Binding-site contacts:
Ligand atom C4 contacts residue SER72 of chain 1.G at 3.3 Å.
Ligand atom O1 contacts residue TYR107 of chain 1.H at 3.8 Å.
Ligand atom C7 contacts residue HIS240 of chain 1.F at 3.6 Å.
Ligand atom C17 contacts residue TRP69 of chain 1.G at 3.4 Å (hydrophobic).
Ligand atom C5 contacts residue SER72 of chain 1.G at 3.1 Å.
Ligand atom C6 contacts residue SER72 of chain 1.G at 4.1 Å.
Ligand atom C14 contacts residue PRO193 of chain 1.F at 4.2 Å (hydrophobic).
Ligand atom C15 contacts residue LEU60 of chain 1.G at 3.7 Å (hydrophobic).
Ligand atom C7 contacts residue ARG76 of chain 1.G at 3.0 Å.
Ligand atom C15 contacts residue TRP196 of chain 1.F at 4.1 Å (hydrophobic).
Ligand atom C7 contacts residue ASP106 of chain 1.H at 3.8 Å.
Ligand atom C16 contacts residue LEU60 of chain 1.G at 3.2 Å (hydrophobic).
Ligand atom C8 contacts residue TYR107 of chain 1.H at 3.9 Å (hydrophobic).
Ligand atom C11 contacts residue TRP69 of chain 1.G at 4.2 Å (hydrophobic).
Ligand atom C14 contacts residue TYR107 of chain 1.H at 3.5 Å (hydrophobic).
Ligand atom C9 contacts residue PRO193 of chain 1.F at 3.5 Å (hydrophobic).
Ligand atom C1 contacts residue TRP197 of chain 1.F at 3.8 Å (hydrophobic).
Ligand atom C3 contacts residue ARG76 of chain 1.G at 3.9 Å.
Ligand atom C10 contacts residue PRO193 of chain 1.F at 3.6 Å (hydrophobic).
Ligand atom C1 contacts residue TYR107 of chain 1.H at 3.8 Å (hydrophobic).
Ligand atom N contacts residue TRP197 of chain 1.F at 4.2 Å.
Ligand atom C6 contacts residue ARG76 of chain 1.G at 3.5 Å.
Ligand atom N contacts residue PRO193 of chain 1.F at 3.4 Å.
Ligand atom C17 contacts residue TRP196 of chain 1.F at 3.8 Å (hydrophobic).
Ligand atom C15 contacts residue TRP69 of chain 1.G at 3.8 Å (hydrophobic).
Ligand atom C1 contacts residue ASP106 of chain 1.H at 4.0 Å.
Ligand atom C14 contacts residue TRP197 of chain 1.F at 3.6 Å (hydrophobic).
Ligand atom C5 contacts residue ARG76 of chain 1.G at 4.1 Å.
Ligand atom N contacts residue TYR107 of chain 1.H at 4.2 Å.
Ligand atom C2 contacts residue ARG76 of chain 1.G at 3.1 Å.
Ligand atom O1 contacts residue GLY73 of chain 1.G at 4.1 Å.
Ligand atom C2 contacts residue TYR107 of chain 1.H at 4.2 Å (hydrophobic).
Ligand atom C6 contacts residue HIS240 of chain 1.F at 3.5 Å.
Ligand atom C12 contacts residue TRP197 of chain 1.F at 4.3 Å (hydrophobic).
Ligand atom C1 contacts residue ARG76 of chain 1.G at 3.1 Å.
Ligand atom C9 contacts residue TRP197 of chain 1.F at 4.2 Å (hydrophobic).
Ligand atom C13 contacts residue TRP197 of chain 1.F at 3.5 Å (hydrophobic).
Ligand atom C16 contacts residue TRP69 of chain 1.G at 3.5 Å (hydrophobic).
Ligand atom O2 contacts residue TRP69 of chain 1.G at 3.2 Å.
Ligand atom C17 contacts residue LEU60 of chain 1.G at 4.2 Å (hydrophobic).

Sequence of chain 1.G:
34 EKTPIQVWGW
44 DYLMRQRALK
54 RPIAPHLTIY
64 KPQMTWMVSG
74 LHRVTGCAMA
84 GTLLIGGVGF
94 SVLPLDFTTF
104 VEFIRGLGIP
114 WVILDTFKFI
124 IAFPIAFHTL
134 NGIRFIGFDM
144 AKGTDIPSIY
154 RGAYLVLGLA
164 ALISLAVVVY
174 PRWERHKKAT

A small-molecule ligand and the protein it binds are described below.
Small molecule (SMILES): Cc1ccccc1C(=O)Nc1cccc(OC(C)C)c1

Sequence of chain 1.F:
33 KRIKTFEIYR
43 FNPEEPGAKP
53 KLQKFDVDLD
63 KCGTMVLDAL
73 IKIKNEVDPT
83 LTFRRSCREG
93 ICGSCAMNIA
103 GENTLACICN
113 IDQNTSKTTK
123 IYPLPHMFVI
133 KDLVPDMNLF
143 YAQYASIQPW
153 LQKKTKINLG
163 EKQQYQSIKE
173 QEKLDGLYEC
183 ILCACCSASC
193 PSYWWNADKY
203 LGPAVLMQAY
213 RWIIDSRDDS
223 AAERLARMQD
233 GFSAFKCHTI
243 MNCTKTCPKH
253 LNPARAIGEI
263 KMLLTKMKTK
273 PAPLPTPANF

Sequence of chain 1.H:
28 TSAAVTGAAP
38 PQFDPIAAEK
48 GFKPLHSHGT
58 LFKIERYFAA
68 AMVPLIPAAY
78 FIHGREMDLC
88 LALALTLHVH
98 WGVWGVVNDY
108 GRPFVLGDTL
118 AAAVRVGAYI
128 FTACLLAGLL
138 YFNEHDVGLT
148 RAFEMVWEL